Sequence of chain 1.D:
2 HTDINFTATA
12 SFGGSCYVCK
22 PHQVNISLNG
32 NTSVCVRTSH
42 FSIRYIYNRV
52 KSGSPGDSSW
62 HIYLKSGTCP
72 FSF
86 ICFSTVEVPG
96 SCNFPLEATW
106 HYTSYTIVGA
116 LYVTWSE

A small-molecule ligand and the protein it binds are described below.
Small molecule (SMILES): CC(=O)N[C@@H]1[C@@H](O)[C@H](O)[C@@H](CO)O[C@H]1O

Binding-site contacts:
Ligand atom C1 contacts residue ASN30 of chain 1.D at 4.4 Å.
Ligand atom O5 contacts residue ASN32 of chain 1.D at 2.5 Å (h-bond).
Ligand atom C3 contacts residue GLY31 of chain 1.D at 3.9 Å.
Ligand atom C1 contacts residue ASN32 of chain 1.D at 1.5 Å.
Ligand atom C7 contacts residue ASN30 of chain 1.D at 3.8 Å.
Ligand atom C3 contacts residue ASN32 of chain 1.D at 3.5 Å.
Ligand atom C8 contacts residue ASN32 of chain 1.D at 3.9 Å.
Ligand atom C8 contacts residue ASN30 of chain 1.D at 3.5 Å.
Ligand atom C2 contacts residue ASN32 of chain 1.D at 2.7 Å.
Ligand atom C3 contacts residue ASN30 of chain 1.D at 4.0 Å.
Ligand atom N2 contacts residue ASN32 of chain 1.D at 3.0 Å (h-bond).
Ligand atom O3 contacts residue ASN30 of chain 1.D at 4.1 Å.
Ligand atom C2 contacts residue ASN30 of chain 1.D at 4.0 Å.
Ligand atom C4 contacts residue ASN32 of chain 1.D at 4.1 Å.
Ligand atom O7 contacts residue ASN32 of chain 1.D at 4.2 Å.
Ligand atom C1 contacts residue GLY31 of chain 1.D at 4.2 Å.
Ligand atom N2 contacts residue ASN30 of chain 1.D at 3.0 Å (h-bond).
Ligand atom C5 contacts residue ASN32 of chain 1.D at 3.6 Å.
Ligand atom C7 contacts residue ASN32 of chain 1.D at 3.5 Å.